Sequence of chain 1.A:
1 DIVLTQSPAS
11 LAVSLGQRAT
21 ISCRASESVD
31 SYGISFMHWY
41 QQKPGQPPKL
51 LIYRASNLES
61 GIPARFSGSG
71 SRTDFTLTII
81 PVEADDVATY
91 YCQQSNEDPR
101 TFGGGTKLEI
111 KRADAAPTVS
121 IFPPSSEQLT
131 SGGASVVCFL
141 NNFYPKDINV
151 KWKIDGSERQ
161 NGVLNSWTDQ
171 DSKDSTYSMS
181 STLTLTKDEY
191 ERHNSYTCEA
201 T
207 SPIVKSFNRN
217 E

Binding-site contacts:
Ligand atom OAA contacts residue GLY103 of chain 1.B at 3.1 Å (h-bond).
Ligand atom SBC contacts residue GLY103 of chain 1.B at 4.0 Å.
Ligand atom OAE contacts residue ARG54 of chain 1.A at 4.1 Å.
Ligand atom CAG contacts residue TYR32 of chain 1.A at 3.5 Å (hydrophobic).
Ligand atom CAM contacts residue PHE36 of chain 1.A at 3.8 Å (hydrophobic).
Ligand atom CAP contacts residue ARG54 of chain 1.A at 3.7 Å.
Ligand atom SBC contacts residue ARG54 of chain 1.A at 3.8 Å.
Ligand atom CAN contacts residue ILE34 of chain 1.A at 3.7 Å (hydrophobic).
Ligand atom OAI contacts residue GLY103 of chain 1.B at 4.0 Å.
Ligand atom OAD contacts residue GLY103 of chain 1.B at 3.4 Å.
Ligand atom OAA contacts residue ARG105 of chain 1.B at 4.1 Å.
Ligand atom CAX contacts residue PHE36 of chain 1.A at 3.7 Å (hydrophobic).
Ligand atom OAI contacts residue GLY101 of chain 1.B at 3.3 Å.
Ligand atom OAI contacts residue TYR102 of chain 1.B at 2.7 Å (h-bond).
Ligand atom OAI contacts residue ARG54 of chain 1.A at 3.7 Å.
Ligand atom CAV contacts residue ILE34 of chain 1.A at 3.7 Å (hydrophobic).
Ligand atom CAU contacts residue ILE34 of chain 1.A at 3.9 Å (hydrophobic).
Ligand atom SBC contacts residue GLY101 of chain 1.B at 3.9 Å.
Ligand atom OAA contacts residue TYR102 of chain 1.B at 3.1 Å (h-bond).
Ligand atom OAE contacts residue ILE34 of chain 1.A at 3.5 Å.
Ligand atom OAC contacts residue PHE36 of chain 1.A at 4.0 Å.
Ligand atom CBA contacts residue PHE36 of chain 1.A at 3.9 Å (hydrophobic).
Ligand atom OAB contacts residue TYR107 of chain 1.B at 4.0 Å.
Ligand atom OAC contacts residue ARG105 of chain 1.B at 2.7 Å (salt-bridge).
Ligand atom OAB contacts residue ARG54 of chain 1.A at 2.8 Å (salt-bridge).
Ligand atom OAA contacts residue GLY101 of chain 1.B at 3.5 Å.
Ligand atom CAZ contacts residue ILE34 of chain 1.A at 4.0 Å (hydrophobic).
Ligand atom CAR contacts residue TYR32 of chain 1.A at 3.6 Å (hydrophobic).
Ligand atom OAD contacts residue SER104 of chain 1.B at 3.0 Å (h-bond).
Ligand atom SBD contacts residue ARG105 of chain 1.B at 4.0 Å.
Ligand atom CAO contacts residue ARG54 of chain 1.A at 3.5 Å.
Ligand atom CAW contacts residue PHE36 of chain 1.A at 4.1 Å (hydrophobic).
Ligand atom CAQ contacts residue TYR32 of chain 1.A at 3.7 Å (hydrophobic).
Ligand atom CAT contacts residue PHE36 of chain 1.A at 3.8 Å (hydrophobic).
Ligand atom OAA contacts residue GLY106 of chain 1.B at 3.3 Å.
Ligand atom CAM contacts residue GLY103 of chain 1.B at 3.9 Å.
Ligand atom OAD contacts residue ARG105 of chain 1.B at 2.9 Å (salt-bridge).
Ligand atom CAS contacts residue PHE36 of chain 1.A at 3.9 Å (hydrophobic).
Ligand atom SBC contacts residue TYR102 of chain 1.B at 3.5 Å (h-bond).
Ligand atom OBF contacts residue TYR32 of chain 1.A at 3.7 Å.

Sequence of chain 1.B:
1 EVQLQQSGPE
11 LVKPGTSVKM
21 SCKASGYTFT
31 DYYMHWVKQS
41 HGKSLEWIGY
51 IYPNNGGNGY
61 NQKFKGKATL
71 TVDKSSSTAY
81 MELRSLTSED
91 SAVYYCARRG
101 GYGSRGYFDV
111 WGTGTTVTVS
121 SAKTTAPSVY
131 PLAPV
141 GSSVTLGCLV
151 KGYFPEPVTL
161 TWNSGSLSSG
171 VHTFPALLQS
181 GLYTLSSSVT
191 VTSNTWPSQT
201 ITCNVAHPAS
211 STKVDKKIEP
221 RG

The small molecule below binds the protein below.
Small molecule (SMILES): COc1cc(S(=O)(=O)O)c2ccc3c(S(=O)(=O)O)cc(S(=O)(=O)O)c4ccc1c2c43